A protein and the small-molecule ligand that binds it are described below.
Small molecule (SMILES): CC(=O)N[C@H]1[C@H](O[C@H]2[C@H](O)[C@@H](NC(C)=O)CO[C@@H]2CO)O[C@H](CO)[C@@H](O)[C@@H]1O

Binding-site contacts:
Ligand atom N2 contacts residue GLN1024 of chain 1.A at 4.5 Å.
Ligand atom C1 contacts residue SER892 of chain 1.A at 4.2 Å.
Ligand atom O7 contacts residue ASN889 of chain 1.A at 3.9 Å.
Ligand atom O5 contacts residue ASN889 of chain 1.A at 2.4 Å (h-bond).
Ligand atom N2 contacts residue SER891 of chain 1.A at 3.8 Å.
Ligand atom C1 contacts residue SER891 of chain 1.A at 3.3 Å.
Ligand atom C7 contacts residue ASN889 of chain 1.A at 3.6 Å.
Ligand atom C2 contacts residue ASN889 of chain 1.A at 2.5 Å.
Ligand atom C5 contacts residue SER891 of chain 1.A at 4.3 Å.
Ligand atom C7 contacts residue GLN1024 of chain 1.A at 4.5 Å.
Ligand atom C4 contacts residue ASN889 of chain 1.A at 4.3 Å.
Ligand atom C3 contacts residue SER891 of chain 1.A at 4.0 Å.
Ligand atom C3 contacts residue ASN889 of chain 1.A at 3.8 Å.
Ligand atom O5 contacts residue SER892 of chain 1.A at 3.8 Å.
Ligand atom C1 contacts residue ASN889 of chain 1.A at 1.4 Å.
Ligand atom C5 contacts residue ASN889 of chain 1.A at 3.7 Å.
Ligand atom N2 contacts residue ASN889 of chain 1.A at 2.9 Å (h-bond).
Ligand atom C2 contacts residue SER891 of chain 1.A at 3.9 Å.
Ligand atom C5 contacts residue SER892 of chain 1.A at 4.5 Å.
Ligand atom O5 contacts residue SER891 of chain 1.A at 4.2 Å.
Ligand atom C8 contacts residue GLN1024 of chain 1.A at 3.4 Å.
Ligand atom C8 contacts residue ASN889 of chain 1.A at 4.4 Å.

Sequence of chain 1.A:
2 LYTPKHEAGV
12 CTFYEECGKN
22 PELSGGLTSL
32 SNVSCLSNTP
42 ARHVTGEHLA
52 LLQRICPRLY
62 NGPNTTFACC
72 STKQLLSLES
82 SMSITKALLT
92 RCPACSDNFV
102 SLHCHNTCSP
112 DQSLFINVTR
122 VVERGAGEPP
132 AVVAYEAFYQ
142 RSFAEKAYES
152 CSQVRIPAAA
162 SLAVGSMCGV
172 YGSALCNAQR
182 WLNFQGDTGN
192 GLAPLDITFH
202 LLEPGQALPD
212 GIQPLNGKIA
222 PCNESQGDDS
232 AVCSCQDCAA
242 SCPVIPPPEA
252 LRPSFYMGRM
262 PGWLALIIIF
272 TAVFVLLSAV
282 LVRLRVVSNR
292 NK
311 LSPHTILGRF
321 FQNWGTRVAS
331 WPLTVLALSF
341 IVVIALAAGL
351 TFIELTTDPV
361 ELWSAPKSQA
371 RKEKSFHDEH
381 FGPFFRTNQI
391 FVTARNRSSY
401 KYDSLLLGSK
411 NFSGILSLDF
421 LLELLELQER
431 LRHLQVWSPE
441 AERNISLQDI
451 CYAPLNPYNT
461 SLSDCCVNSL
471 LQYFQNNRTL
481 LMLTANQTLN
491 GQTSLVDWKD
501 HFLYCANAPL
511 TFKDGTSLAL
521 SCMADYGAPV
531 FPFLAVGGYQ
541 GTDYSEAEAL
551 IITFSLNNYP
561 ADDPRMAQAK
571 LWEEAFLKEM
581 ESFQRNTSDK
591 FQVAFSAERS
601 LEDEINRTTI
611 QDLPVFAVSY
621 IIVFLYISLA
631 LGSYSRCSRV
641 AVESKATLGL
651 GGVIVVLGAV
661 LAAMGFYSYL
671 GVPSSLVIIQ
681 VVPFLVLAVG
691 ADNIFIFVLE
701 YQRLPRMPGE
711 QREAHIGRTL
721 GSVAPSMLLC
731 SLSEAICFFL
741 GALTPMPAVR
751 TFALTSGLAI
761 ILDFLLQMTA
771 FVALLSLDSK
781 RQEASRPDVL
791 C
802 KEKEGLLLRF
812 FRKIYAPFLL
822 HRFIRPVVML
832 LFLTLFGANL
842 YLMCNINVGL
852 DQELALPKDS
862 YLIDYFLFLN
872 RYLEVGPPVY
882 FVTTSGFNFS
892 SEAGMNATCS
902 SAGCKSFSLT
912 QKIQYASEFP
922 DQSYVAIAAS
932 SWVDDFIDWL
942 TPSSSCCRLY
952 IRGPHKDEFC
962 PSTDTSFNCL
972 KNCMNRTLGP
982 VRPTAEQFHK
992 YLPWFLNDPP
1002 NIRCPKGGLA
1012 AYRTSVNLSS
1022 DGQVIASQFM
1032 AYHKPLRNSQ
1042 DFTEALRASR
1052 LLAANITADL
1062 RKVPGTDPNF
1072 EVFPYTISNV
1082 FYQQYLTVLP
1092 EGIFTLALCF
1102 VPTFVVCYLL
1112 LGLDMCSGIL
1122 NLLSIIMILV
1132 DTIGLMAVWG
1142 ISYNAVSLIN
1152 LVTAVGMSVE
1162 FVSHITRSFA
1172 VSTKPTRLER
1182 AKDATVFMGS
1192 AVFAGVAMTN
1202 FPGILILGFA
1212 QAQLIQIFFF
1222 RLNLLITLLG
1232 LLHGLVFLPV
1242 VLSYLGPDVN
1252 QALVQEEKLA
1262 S